The small molecule below binds the protein below.
Small molecule (SMILES): C[C@H](CCC(=O)NCCS(=O)(=O)O)[C@H]1CC[C@H]2[C@@H]3[C@H](O)C[C@@H]4C[C@H](O)CC[C@]4(C)[C@H]3CC[C@]12C

Binding-site contacts:
Ligand atom O28 contacts residue LYS116 of chain 2.A at 2.8 Å (salt-bridge).
Ligand atom C6 contacts residue CYS29 of chain 2.A at 3.8 Å (hydrophobic).
Ligand atom C15 contacts residue CYS29 of chain 2.A at 4.0 Å (hydrophobic).
Ligand atom C12 contacts residue ILE9 of chain 2.A at 3.9 Å (hydrophobic).
Ligand atom O30 contacts residue LYS113 of chain 2.A at 3.7 Å.
Ligand atom C6 contacts residue GLY30 of chain 2.A at 3.5 Å.
Ligand atom C25 contacts residue MET20 of chain 2.A at 3.7 Å (hydrophobic).
Ligand atom C24 contacts residue MET20 of chain 2.A at 4.0 Å (hydrophobic).
Ligand atom C7 contacts residue ASN23 of chain 2.A at 3.3 Å.
Ligand atom O7 contacts residue ASN23 of chain 2.A at 2.7 Å (h-bond).
Ligand atom C21 contacts residue PHE106 of chain 2.A at 4.0 Å (hydrophobic).
Ligand atom C11 contacts residue PHE106 of chain 2.A at 3.9 Å (hydrophobic).
Ligand atom C1 contacts residue PHE5 of chain 2.A at 3.8 Å (hydrophobic).
Ligand atom C2 contacts residue ARG6 of chain 2.A at 3.6 Å.
Ligand atom C21 contacts residue ILE13 of chain 2.A at 4.0 Å (hydrophobic).
Ligand atom O3 contacts residue ARG6 of chain 2.A at 3.2 Å (salt-bridge).
Ligand atom O7 contacts residue ASN24 of chain 2.A at 4.0 Å.
Ligand atom C15 contacts residue ASN23 of chain 2.A at 3.4 Å.
Ligand atom C14 contacts residue PHE22 of chain 2.A at 4.0 Å (hydrophobic).
Ligand atom O7 contacts residue PHE22 of chain 2.A at 2.9 Å.
Ligand atom C22 contacts residue TYR111 of chain 2.A at 3.9 Å (hydrophobic).
Ligand atom C14 contacts residue ASN23 of chain 2.A at 3.9 Å.
Ligand atom O30 contacts residue TYR111 of chain 2.A at 3.2 Å.
Ligand atom S27 contacts residue TYR111 of chain 2.A at 3.9 Å.
Ligand atom C16 contacts residue TYR25 of chain 2.A at 4.0 Å (hydrophobic).
Ligand atom C18 contacts residue CYS45 of chain 2.A at 3.8 Å (hydrophobic).
Ligand atom C25 contacts residue TYR111 of chain 2.A at 3.8 Å (hydrophobic).
Ligand atom N26 contacts residue TYR111 of chain 2.A at 3.6 Å.
Ligand atom C12 contacts residue PHE22 of chain 2.A at 4.0 Å (hydrophobic).
Ligand atom C26 contacts residue MET20 of chain 2.A at 4.0 Å (hydrophobic).
Ligand atom C24 contacts residue TYR111 of chain 2.A at 3.8 Å (hydrophobic).
Ligand atom C11 contacts residue ILE9 of chain 2.A at 3.5 Å (hydrophobic).
Ligand atom C18 contacts residue PHE106 of chain 2.A at 3.6 Å (hydrophobic).
Ligand atom C21 contacts residue ILE9 of chain 2.A at 4.0 Å (hydrophobic).
Ligand atom C19 contacts residue TYR69 of chain 2.A at 4.1 Å (hydrophobic).
Ligand atom C26 contacts residue TYR111 of chain 2.A at 3.5 Å (hydrophobic).
Ligand atom C16 contacts residue LEU41 of chain 2.A at 4.0 Å (hydrophobic).
Ligand atom C15 contacts residue TYR25 of chain 2.A at 3.5 Å (hydrophobic).
Ligand atom O25 contacts residue TYR111 of chain 2.A at 3.8 Å.
Ligand atom N26 contacts residue MET20 of chain 2.A at 3.3 Å.

Sequence of chain 2.A:
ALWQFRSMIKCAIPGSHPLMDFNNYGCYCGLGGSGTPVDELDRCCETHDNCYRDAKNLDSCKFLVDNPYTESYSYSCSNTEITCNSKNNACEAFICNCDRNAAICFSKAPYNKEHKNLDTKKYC